Binding-site contacts:
Ligand atom O2 contacts residue ASN242 of chain 1.A at 4.4 Å.
Ligand atom C3 contacts residue VAL277 of chain 1.A at 4.4 Å (hydrophobic).
Ligand atom C5 contacts residue ASN242 of chain 1.A at 4.0 Å.
Ligand atom C7 contacts residue ASN238 of chain 1.A at 3.2 Å.
Ligand atom C2 contacts residue ASN242 of chain 1.A at 4.1 Å.
Ligand atom C1 contacts residue ASN242 of chain 1.A at 3.4 Å.
Ligand atom C6 contacts residue LEU246 of chain 1.A at 3.7 Å (hydrophobic).
Ligand atom N2 contacts residue ASN238 of chain 1.A at 3.0 Å (h-bond).
Ligand atom C8 contacts residue ASN238 of chain 1.A at 4.4 Å.
Ligand atom C5 contacts residue PHE275 of chain 1.A at 4.4 Å (hydrophobic).
Ligand atom O6 contacts residue ASN242 of chain 1.A at 2.9 Å (h-bond).
Ligand atom O3 contacts residue VAL277 of chain 1.A at 3.6 Å.
Ligand atom C1 contacts residue ASN242 of chain 1.A at 4.2 Å.
Ligand atom O3 contacts residue PRO278 of chain 1.A at 3.9 Å.
Ligand atom C6 contacts residue ASN242 of chain 1.A at 3.9 Å.
Ligand atom O6 contacts residue PRO278 of chain 1.A at 4.4 Å.
Ligand atom C2 contacts residue ASN238 of chain 1.A at 2.5 Å.
Ligand atom O2 contacts residue PRO278 of chain 1.A at 4.2 Å.
Ligand atom C4 contacts residue PHE275 of chain 1.A at 3.4 Å (hydrophobic).
Ligand atom C5 contacts residue ASN238 of chain 1.A at 3.7 Å.
Ligand atom O5 contacts residue ASN242 of chain 1.A at 3.3 Å (h-bond).
Ligand atom O4 contacts residue PHE275 of chain 1.A at 4.2 Å.
Ligand atom C1 contacts residue ASN238 of chain 1.A at 1.5 Å.
Ligand atom O3 contacts residue PRO278 of chain 1.A at 4.2 Å.
Ligand atom C3 contacts residue PHE275 of chain 1.A at 3.6 Å (hydrophobic).
Ligand atom O3 contacts residue PHE275 of chain 1.A at 3.5 Å (h-bond).
Ligand atom C3 contacts residue ASN242 of chain 1.A at 3.9 Å.
Ligand atom C4 contacts residue ASN242 of chain 1.A at 4.5 Å.
Ligand atom C4 contacts residue ASN238 of chain 1.A at 4.3 Å.
Ligand atom O7 contacts residue ASN238 of chain 1.A at 3.0 Å (h-bond).
Ligand atom O5 contacts residue ASN238 of chain 1.A at 2.4 Å (h-bond).
Ligand atom C3 contacts residue ASN238 of chain 1.A at 3.8 Å.
Ligand atom C6 contacts residue ASN242 of chain 1.A at 3.2 Å.
Ligand atom O5 contacts residue ASN242 of chain 1.A at 3.8 Å.
Ligand atom C4 contacts residue ASN242 of chain 1.A at 4.2 Å.
Ligand atom C5 contacts residue ASN242 of chain 1.A at 3.5 Å.

The protein below binds the small molecule below.
Small molecule (SMILES): CC(=O)N[C@H]1[C@H](O[C@H]2[C@H](O)[C@@H](NC(C)=O)CO[C@@H]2CO[C@@H]2O[C@@H](C)[C@@H](O)[C@@H](O)[C@@H]2O)O[C@H](CO)[C@@H](O)[C@@H]1O

Sequence of chain 1.A:
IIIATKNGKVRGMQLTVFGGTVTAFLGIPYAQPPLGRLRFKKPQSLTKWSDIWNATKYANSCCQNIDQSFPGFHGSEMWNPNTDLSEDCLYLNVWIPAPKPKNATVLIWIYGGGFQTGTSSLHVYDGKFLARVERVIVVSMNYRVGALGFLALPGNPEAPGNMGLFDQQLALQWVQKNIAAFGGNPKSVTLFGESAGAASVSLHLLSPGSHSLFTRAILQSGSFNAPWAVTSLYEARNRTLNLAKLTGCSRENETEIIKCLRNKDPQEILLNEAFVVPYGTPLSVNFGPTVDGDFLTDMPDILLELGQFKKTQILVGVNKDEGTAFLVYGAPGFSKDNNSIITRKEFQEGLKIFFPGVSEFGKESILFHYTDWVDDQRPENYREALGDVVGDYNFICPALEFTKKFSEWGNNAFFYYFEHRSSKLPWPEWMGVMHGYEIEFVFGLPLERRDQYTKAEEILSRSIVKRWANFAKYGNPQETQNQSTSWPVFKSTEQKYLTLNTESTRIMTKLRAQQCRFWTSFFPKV